Binding-site contacts:
Ligand atom O1P contacts residue PRO163 of chain 1.A at 3.7 Å.
Ligand atom N3 contacts residue PHE78 of chain 1.A at 3.5 Å.
Ligand atom O2P contacts residue THR154 of chain 1.A at 2.5 Å (h-bond).
Ligand atom O3P contacts residue HIS152 of chain 1.A at 2.7 Å (h-bond).
Ligand atom C8 contacts residue PRO163 of chain 1.A at 3.8 Å (hydrophobic).
Ligand atom C4 contacts residue ALA164 of chain 1.A at 3.7 Å (hydrophobic).
Ligand atom N7 contacts residue PHE78 of chain 1.A at 3.5 Å.
Ligand atom O4' contacts residue PHE78 of chain 1.A at 3.6 Å.
Ligand atom O3' contacts residue HIS73 of chain 1.A at 3.1 Å (h-bond).
Ligand atom C5' contacts residue TYR11 of chain 1.A at 4.0 Å (hydrophobic).
Ligand atom C6 contacts residue PHE78 of chain 1.A at 3.7 Å (hydrophobic).
Ligand atom P1 contacts residue THR154 of chain 1.A at 3.4 Å.
Ligand atom O2P contacts residue HIS152 of chain 1.A at 3.7 Å.
Ligand atom N1 contacts residue ALA164 of chain 1.A at 4.0 Å.
Ligand atom C5 contacts residue ALA164 of chain 1.A at 3.7 Å (hydrophobic).
Ligand atom N9 contacts residue PHE78 of chain 1.A at 3.5 Å.
Ligand atom C8 contacts residue PHE78 of chain 1.A at 3.4 Å (hydrophobic).
Ligand atom C4' contacts residue TYR11 of chain 1.A at 3.9 Å (hydrophobic).
Ligand atom N3 contacts residue ALA164 of chain 1.A at 3.8 Å.
Ligand atom O3' contacts residue THR75 of chain 1.A at 3.1 Å (h-bond).
Ligand atom C6 contacts residue ALA164 of chain 1.A at 3.8 Å (hydrophobic).
Ligand atom O6P contacts residue PRO163 of chain 1.A at 3.7 Å.
Ligand atom O1P contacts residue THR154 of chain 1.A at 3.9 Å.
Ligand atom O2' contacts residue ALA164 of chain 1.A at 3.6 Å.
Ligand atom P1 contacts residue HIS152 of chain 1.A at 3.8 Å.
Ligand atom C2' contacts residue ALA164 of chain 1.A at 3.9 Å (hydrophobic).
Ligand atom O4' contacts residue THR75 of chain 1.A at 3.8 Å.
Ligand atom C2 contacts residue ALA164 of chain 1.A at 4.0 Å (hydrophobic).
Ligand atom N6 contacts residue PHE78 of chain 1.A at 3.9 Å.
Ligand atom O4' contacts residue TYR11 of chain 1.A at 4.0 Å.
Ligand atom O3P contacts residue GLY167 of chain 1.A at 3.8 Å.
Ligand atom C2 contacts residue PHE78 of chain 1.A at 3.6 Å (hydrophobic).
Ligand atom O3P contacts residue THR166 of chain 1.A at 3.4 Å.
Ligand atom C5 contacts residue PHE78 of chain 1.A at 3.4 Å (hydrophobic).
Ligand atom P1 contacts residue ALA164 of chain 1.A at 3.6 Å.
Ligand atom O3P contacts residue THR154 of chain 1.A at 3.3 Å (h-bond).
Ligand atom N1 contacts residue PHE78 of chain 1.A at 3.8 Å.
Ligand atom O3P contacts residue ALA164 of chain 1.A at 3.6 Å.
Ligand atom C4 contacts residue PHE78 of chain 1.A at 3.6 Å (hydrophobic).
Ligand atom O1P contacts residue ALA164 of chain 1.A at 3.0 Å (h-bond).

Sequence of chain 1.A:
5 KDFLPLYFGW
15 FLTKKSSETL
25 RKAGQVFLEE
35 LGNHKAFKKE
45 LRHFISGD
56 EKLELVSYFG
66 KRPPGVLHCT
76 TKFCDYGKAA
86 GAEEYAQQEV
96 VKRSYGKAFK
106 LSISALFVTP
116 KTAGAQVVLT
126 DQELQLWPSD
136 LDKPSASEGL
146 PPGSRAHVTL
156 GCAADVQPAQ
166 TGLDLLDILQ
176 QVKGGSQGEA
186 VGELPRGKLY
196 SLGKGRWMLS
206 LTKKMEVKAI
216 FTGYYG

A small-molecule ligand and the protein it binds are described below.
Small molecule (SMILES): Nc1ncnc2c1ncn2[C@@H]1O[C@H](COP(=O)(O)O)[C@@H](O)[C@H]1OP(=O)(O)O